Sequence of chain 1.A:
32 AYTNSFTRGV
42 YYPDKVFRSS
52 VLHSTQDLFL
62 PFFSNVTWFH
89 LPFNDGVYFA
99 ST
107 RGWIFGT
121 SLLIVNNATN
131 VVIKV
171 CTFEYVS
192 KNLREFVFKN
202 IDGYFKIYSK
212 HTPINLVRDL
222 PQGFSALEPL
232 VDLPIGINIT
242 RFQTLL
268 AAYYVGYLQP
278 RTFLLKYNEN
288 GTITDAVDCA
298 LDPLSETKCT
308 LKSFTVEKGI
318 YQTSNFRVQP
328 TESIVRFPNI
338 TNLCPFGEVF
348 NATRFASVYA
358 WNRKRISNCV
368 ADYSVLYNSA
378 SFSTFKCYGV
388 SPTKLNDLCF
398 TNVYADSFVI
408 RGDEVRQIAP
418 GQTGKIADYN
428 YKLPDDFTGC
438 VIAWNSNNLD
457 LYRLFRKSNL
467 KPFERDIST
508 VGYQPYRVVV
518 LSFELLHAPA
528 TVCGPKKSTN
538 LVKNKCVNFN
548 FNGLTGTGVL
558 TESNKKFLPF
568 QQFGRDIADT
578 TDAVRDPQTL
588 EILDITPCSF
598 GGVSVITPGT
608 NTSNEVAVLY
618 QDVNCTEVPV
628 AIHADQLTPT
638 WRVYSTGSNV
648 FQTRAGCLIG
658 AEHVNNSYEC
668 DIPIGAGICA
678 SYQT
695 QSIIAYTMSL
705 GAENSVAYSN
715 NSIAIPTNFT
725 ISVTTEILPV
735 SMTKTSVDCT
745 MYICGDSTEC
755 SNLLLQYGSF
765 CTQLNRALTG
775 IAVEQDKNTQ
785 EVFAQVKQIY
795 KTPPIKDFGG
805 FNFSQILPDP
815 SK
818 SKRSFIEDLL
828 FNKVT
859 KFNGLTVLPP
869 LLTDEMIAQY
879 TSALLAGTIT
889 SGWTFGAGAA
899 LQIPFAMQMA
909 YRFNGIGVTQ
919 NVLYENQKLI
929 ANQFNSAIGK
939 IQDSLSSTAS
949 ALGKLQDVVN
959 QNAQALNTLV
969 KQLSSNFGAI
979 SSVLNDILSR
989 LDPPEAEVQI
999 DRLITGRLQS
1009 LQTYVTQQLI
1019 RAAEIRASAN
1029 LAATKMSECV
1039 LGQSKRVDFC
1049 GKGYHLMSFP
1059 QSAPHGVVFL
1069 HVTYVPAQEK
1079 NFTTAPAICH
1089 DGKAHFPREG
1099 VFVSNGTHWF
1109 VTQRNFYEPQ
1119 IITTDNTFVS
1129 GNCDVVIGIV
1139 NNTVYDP

Binding-site contacts:
Ligand atom C6 contacts residue ALA711 of chain 1.A at 4.0 Å (hydrophobic).
Ligand atom C7 contacts residue ASN1079 of chain 1.A at 3.9 Å.
Ligand atom O5 contacts residue ASN1079 of chain 1.A at 2.4 Å (h-bond).
Ligand atom C5 contacts residue ASN1079 of chain 1.A at 3.6 Å.
Ligand atom C8 contacts residue GLU1077 of chain 1.A at 3.3 Å.
Ligand atom O4 contacts residue ALA711 of chain 1.A at 3.8 Å.
Ligand atom C1 contacts residue ASN1079 of chain 1.A at 1.4 Å.
Ligand atom C1 contacts residue GLN900 of chain 1.B at 4.3 Å.
Ligand atom C5 contacts residue ALA711 of chain 1.A at 3.6 Å (hydrophobic).
Ligand atom C8 contacts residue LYS1078 of chain 1.A at 4.3 Å.
Ligand atom N2 contacts residue ASN1079 of chain 1.A at 2.9 Å (h-bond).
Ligand atom C3 contacts residue ASN1079 of chain 1.A at 3.8 Å.
Ligand atom C2 contacts residue ASN1079 of chain 1.A at 2.5 Å.
Ligand atom O7 contacts residue ASN1079 of chain 1.A at 4.3 Å.
Ligand atom C4 contacts residue ASN1079 of chain 1.A at 4.2 Å.
Ligand atom C8 contacts residue ASN1079 of chain 1.A at 4.5 Å.
Ligand atom C4 contacts residue ALA711 of chain 1.A at 4.3 Å (hydrophobic).

Sequence of chain 1.B:
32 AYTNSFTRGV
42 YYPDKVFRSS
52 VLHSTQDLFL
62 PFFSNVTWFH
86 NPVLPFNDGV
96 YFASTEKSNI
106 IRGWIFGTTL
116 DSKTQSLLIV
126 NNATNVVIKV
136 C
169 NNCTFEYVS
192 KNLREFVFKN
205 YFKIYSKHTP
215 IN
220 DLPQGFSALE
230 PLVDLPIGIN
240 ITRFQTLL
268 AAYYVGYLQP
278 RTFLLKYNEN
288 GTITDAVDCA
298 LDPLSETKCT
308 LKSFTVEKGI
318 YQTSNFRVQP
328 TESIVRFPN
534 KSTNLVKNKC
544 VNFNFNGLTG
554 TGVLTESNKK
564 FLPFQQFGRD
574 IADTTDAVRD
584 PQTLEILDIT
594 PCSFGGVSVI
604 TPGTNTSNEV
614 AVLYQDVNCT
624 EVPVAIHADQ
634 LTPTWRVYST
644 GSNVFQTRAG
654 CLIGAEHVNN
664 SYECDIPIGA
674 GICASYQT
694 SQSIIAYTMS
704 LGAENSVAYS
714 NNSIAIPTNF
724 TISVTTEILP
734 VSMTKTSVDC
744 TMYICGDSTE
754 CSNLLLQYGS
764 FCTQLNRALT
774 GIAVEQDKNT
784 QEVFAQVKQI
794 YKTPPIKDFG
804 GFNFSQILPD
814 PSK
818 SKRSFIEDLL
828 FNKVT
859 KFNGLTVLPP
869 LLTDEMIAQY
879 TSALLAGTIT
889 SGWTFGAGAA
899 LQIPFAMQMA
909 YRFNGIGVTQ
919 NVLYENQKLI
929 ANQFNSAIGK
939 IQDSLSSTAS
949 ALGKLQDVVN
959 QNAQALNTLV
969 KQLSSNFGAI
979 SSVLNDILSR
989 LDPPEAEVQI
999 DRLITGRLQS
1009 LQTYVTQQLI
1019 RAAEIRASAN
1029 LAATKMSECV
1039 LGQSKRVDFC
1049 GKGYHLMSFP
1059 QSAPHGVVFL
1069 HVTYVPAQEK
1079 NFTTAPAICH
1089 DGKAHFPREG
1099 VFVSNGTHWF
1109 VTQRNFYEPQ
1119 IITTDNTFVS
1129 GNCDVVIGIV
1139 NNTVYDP

The protein below binds the small molecule below.
Small molecule (SMILES): CC(=O)N[C@@H]1[C@@H](O)[C@H](O)[C@@H](CO)O[C@H]1O